Binding-site contacts:
Ligand atom C3 contacts residue ASN17 of chain 1.C at 3.8 Å.
Ligand atom C7 contacts residue CYS15 of chain 1.C at 4.3 Å (hydrophobic).
Ligand atom C7 contacts residue ASN17 of chain 1.C at 3.2 Å.
Ligand atom C2 contacts residue ASN17 of chain 1.C at 2.5 Å.
Ligand atom C2 contacts residue ASN137 of chain 1.C at 3.9 Å.
Ligand atom O6 contacts residue ASN17 of chain 1.C at 4.2 Å.
Ligand atom C6 contacts residue ASN137 of chain 1.C at 3.4 Å.
Ligand atom C1 contacts residue ASN137 of chain 1.C at 3.0 Å.
Ligand atom O6 contacts residue ASN137 of chain 1.C at 3.6 Å.
Ligand atom C8 contacts residue CYS15 of chain 1.C at 3.2 Å (hydrophobic).
Ligand atom C6 contacts residue ASN17 of chain 1.C at 4.4 Å.
Ligand atom C5 contacts residue ASN137 of chain 1.C at 3.0 Å.
Ligand atom C4 contacts residue ASN17 of chain 1.C at 4.1 Å.
Ligand atom C3 contacts residue ASN137 of chain 1.C at 4.0 Å.
Ligand atom O5 contacts residue ASN137 of chain 1.C at 2.6 Å (h-bond).
Ligand atom C5 contacts residue ASN17 of chain 1.C at 3.5 Å.
Ligand atom C1 contacts residue ASN17 of chain 1.C at 1.4 Å.
Ligand atom O7 contacts residue ASN17 of chain 1.C at 2.8 Å (h-bond).
Ligand atom N2 contacts residue ASN17 of chain 1.C at 3.1 Å (h-bond).
Ligand atom O5 contacts residue ASN17 of chain 1.C at 2.1 Å (h-bond).
Ligand atom C4 contacts residue ASN137 of chain 1.C at 4.3 Å.
Ligand atom N2 contacts residue ASN137 of chain 1.C at 4.2 Å.

The small molecule below binds the protein below.
Small molecule (SMILES): CC(=O)N[C@H]1[C@H](O[C@H]2[C@H](O)[C@@H](NC(C)=O)CO[C@@H]2CO)O[C@H](CO)[C@@H](O)[C@@H]1O

Sequence of chain 1.C:
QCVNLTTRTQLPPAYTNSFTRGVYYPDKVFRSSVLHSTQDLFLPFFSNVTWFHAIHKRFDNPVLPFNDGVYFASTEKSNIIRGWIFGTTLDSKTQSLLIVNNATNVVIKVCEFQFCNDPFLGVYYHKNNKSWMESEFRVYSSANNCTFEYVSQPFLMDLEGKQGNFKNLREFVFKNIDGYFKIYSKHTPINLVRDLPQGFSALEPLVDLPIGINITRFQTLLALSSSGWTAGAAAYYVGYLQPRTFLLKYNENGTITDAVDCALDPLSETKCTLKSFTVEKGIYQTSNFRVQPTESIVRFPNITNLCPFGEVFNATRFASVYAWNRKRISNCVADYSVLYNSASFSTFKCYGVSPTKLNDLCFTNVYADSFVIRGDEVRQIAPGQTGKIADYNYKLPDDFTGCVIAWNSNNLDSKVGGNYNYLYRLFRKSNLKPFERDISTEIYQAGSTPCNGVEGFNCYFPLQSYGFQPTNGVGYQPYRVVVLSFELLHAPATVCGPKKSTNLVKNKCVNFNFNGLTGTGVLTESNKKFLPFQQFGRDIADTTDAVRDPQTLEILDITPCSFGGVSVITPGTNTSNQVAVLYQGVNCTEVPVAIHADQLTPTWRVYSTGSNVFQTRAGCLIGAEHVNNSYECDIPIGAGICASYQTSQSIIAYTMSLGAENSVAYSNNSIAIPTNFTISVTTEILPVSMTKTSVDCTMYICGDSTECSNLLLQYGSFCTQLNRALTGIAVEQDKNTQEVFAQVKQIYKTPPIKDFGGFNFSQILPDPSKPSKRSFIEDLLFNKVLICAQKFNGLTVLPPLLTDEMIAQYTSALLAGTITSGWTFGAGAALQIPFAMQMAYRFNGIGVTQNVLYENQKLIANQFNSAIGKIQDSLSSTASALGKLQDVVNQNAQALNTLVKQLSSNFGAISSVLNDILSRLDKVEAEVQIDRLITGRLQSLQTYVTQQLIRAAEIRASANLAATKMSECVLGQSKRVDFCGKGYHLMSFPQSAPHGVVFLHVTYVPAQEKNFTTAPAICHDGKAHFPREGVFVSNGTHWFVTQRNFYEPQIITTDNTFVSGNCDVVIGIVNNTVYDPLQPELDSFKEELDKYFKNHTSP